A protein and the small-molecule ligand that binds it are described below.
Small molecule (SMILES): Nc1nc2c(ncn2[C@@H]2O[C@H](CO[P](=O)(O)OP(=O)(O)O)[C@@H](O[P](=O)(O)OP(=O)(O)O)[C@H]2O)c(=O)[nH]1

Sequence of chain 1.B:
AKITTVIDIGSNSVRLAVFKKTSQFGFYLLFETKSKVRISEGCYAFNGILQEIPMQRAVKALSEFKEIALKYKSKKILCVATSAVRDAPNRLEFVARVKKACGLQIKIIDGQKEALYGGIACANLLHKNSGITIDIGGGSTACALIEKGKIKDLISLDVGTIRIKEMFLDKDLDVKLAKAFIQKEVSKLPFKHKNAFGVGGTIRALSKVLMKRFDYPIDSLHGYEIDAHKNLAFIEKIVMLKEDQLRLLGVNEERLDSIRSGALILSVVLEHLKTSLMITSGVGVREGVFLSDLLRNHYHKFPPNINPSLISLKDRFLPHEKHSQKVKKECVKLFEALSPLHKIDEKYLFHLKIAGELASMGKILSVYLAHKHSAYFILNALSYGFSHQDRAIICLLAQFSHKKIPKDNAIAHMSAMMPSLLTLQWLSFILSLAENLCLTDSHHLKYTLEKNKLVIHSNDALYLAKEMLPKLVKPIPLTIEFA

Binding-site contacts:
Ligand atom O3' contacts residue LYS46 of chain 1.A at 3.5 Å (salt-bridge).
Ligand atom O2D contacts residue ARG267 of chain 1.A at 2.8 Å (salt-bridge).
Ligand atom N7 contacts residue TYR380 of chain 1.B at 3.7 Å.
Ligand atom PD contacts residue ARG27 of chain 1.A at 3.6 Å.
Ligand atom O3C contacts residue LYS46 of chain 1.A at 3.5 Å (salt-bridge).
Ligand atom O2' contacts residue LYS220 of chain 1.A at 3.2 Å (salt-bridge).
Ligand atom C4 contacts residue TYR380 of chain 1.B at 3.3 Å (hydrophobic).
Ligand atom C6 contacts residue GLY294 of chain 1.A at 3.6 Å.
Ligand atom C2 contacts residue TYR380 of chain 1.B at 3.2 Å (hydrophobic).
Ligand atom C6 contacts residue TYR380 of chain 1.B at 3.7 Å (hydrophobic).
Ligand atom N3 contacts residue TYR380 of chain 1.B at 3.5 Å.
Ligand atom N9 contacts residue TYR380 of chain 1.B at 3.5 Å.
Ligand atom O3D contacts residue LYS46 of chain 1.A at 3.5 Å (salt-bridge).
Ligand atom O2B contacts residue LYS415 of chain 1.B at 3.2 Å (salt-bridge).
Ligand atom O2D contacts residue ARG27 of chain 1.A at 3.0 Å (salt-bridge).
Ligand atom PD contacts residue ARG216 of chain 1.A at 3.6 Å.
Ligand atom N3 contacts residue ARG216 of chain 1.A at 3.5 Å (salt-bridge).
Ligand atom O1D contacts residue ARG216 of chain 1.A at 3.3 Å (salt-bridge).
Ligand atom N1 contacts residue TYR380 of chain 1.B at 3.4 Å (h-bond).
Ligand atom O1C contacts residue LYS46 of chain 1.A at 3.2 Å (salt-bridge).
Ligand atom C8 contacts residue TYR380 of chain 1.B at 3.6 Å (hydrophobic).
Ligand atom O3D contacts residue ARG216 of chain 1.A at 3.2 Å (salt-bridge).
Ligand atom C8 contacts residue LEU233 of chain 1.A at 3.6 Å (hydrophobic).
Ligand atom C2 contacts residue GLY294 of chain 1.A at 3.3 Å.
Ligand atom N2 contacts residue GLY294 of chain 1.A at 3.0 Å (h-bond).
Ligand atom N7 contacts residue LEU233 of chain 1.A at 3.6 Å.
Ligand atom O2C contacts residue ASN264 of chain 1.A at 3.4 Å (h-bond).
Ligand atom O2C contacts residue LYS220 of chain 1.A at 3.1 Å (salt-bridge).
Ligand atom O4' contacts residue TYR380 of chain 1.B at 3.4 Å.
Ligand atom O6 contacts residue GLY294 of chain 1.A at 3.4 Å.
Ligand atom N1 contacts residue GLY294 of chain 1.A at 2.7 Å (h-bond).
Ligand atom O3D contacts residue ARG27 of chain 1.A at 2.5 Å (salt-bridge).
Ligand atom O1B contacts residue LYS415 of chain 1.B at 3.8 Å.
Ligand atom N2 contacts residue ARG216 of chain 1.A at 3.6 Å.
Ligand atom O2D contacts residue ARG216 of chain 1.A at 3.8 Å.
Ligand atom PC contacts residue LYS46 of chain 1.A at 3.6 Å.
Ligand atom C2 contacts residue ARG216 of chain 1.A at 3.7 Å.
Ligand atom N2 contacts residue TYR380 of chain 1.B at 3.6 Å (h-bond).
Ligand atom O3A contacts residue LEU381 of chain 1.B at 3.8 Å.
Ligand atom C5 contacts residue TYR380 of chain 1.B at 3.6 Å (hydrophobic).

Sequence of chain 1.A:
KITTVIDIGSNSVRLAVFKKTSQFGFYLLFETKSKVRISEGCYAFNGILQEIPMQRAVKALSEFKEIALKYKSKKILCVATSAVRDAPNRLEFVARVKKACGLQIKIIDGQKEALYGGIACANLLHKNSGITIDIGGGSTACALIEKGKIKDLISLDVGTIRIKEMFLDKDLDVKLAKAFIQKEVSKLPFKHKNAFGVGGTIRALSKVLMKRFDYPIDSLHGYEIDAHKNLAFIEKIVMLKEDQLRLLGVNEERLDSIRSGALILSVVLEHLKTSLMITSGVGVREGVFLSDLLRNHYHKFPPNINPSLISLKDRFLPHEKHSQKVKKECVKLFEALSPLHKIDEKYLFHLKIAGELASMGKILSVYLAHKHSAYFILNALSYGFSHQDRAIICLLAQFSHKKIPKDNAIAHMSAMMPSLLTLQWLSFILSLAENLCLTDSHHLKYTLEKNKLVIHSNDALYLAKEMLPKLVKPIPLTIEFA